Sequence of chain 1.A:
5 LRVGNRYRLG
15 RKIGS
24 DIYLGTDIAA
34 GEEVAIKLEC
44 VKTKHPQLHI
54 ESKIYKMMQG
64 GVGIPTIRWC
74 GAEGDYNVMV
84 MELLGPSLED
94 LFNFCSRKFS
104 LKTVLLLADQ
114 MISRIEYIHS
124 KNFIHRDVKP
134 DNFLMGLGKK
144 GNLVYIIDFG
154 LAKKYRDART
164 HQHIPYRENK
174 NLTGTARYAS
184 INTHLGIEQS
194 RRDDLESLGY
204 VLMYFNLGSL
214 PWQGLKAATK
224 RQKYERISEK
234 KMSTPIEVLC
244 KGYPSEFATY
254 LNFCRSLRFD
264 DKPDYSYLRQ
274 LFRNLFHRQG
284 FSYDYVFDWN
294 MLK

Binding-site contacts:
Ligand atom C6 contacts residue LEU87 of chain 1.A at 3.9 Å (hydrophobic).
Ligand atom O2A contacts residue ILE150 of chain 1.A at 3.7 Å.
Ligand atom O2B contacts residue SER19 of chain 1.A at 3.2 Å (h-bond).
Ligand atom O3A contacts residue SER19 of chain 1.A at 3.8 Å.
Ligand atom C2 contacts residue LEU87 of chain 1.A at 3.1 Å (hydrophobic).
Ligand atom N6 contacts residue GLU85 of chain 1.A at 3.0 Å (salt-bridge).
Ligand atom N3 contacts residue LEU137 of chain 1.A at 3.7 Å.
Ligand atom N1 contacts residue GLU85 of chain 1.A at 4.0 Å.
Ligand atom N6 contacts residue MET84 of chain 1.A at 3.4 Å.
Ligand atom C4' contacts residue GLY18 of chain 1.A at 4.0 Å.
Ligand atom O5' contacts residue ILE25 of chain 1.A at 3.8 Å.
Ligand atom PB contacts residue SER19 of chain 1.A at 4.0 Å.
Ligand atom N1 contacts residue LEU86 of chain 1.A at 3.8 Å.
Ligand atom N6 contacts residue ALA38 of chain 1.A at 3.6 Å.
Ligand atom C8 contacts residue ILE150 of chain 1.A at 4.0 Å (hydrophobic).
Ligand atom C4 contacts residue LEU137 of chain 1.A at 3.7 Å (hydrophobic).
Ligand atom C6 contacts residue ALA38 of chain 1.A at 3.7 Å (hydrophobic).
Ligand atom O1A contacts residue LYS40 of chain 1.A at 3.1 Å (salt-bridge).
Ligand atom O4' contacts residue ILE25 of chain 1.A at 3.6 Å.
Ligand atom C5 contacts residue LEU137 of chain 1.A at 4.1 Å (hydrophobic).
Ligand atom O2A contacts residue LYS40 of chain 1.A at 4.0 Å.
Ligand atom O2A contacts residue ASP151 of chain 1.A at 3.7 Å.
Ligand atom N1 contacts residue LEU87 of chain 1.A at 2.9 Å (h-bond).
Ligand atom C4' contacts residue SER19 of chain 1.A at 4.0 Å.
Ligand atom O1B contacts residue ASP151 of chain 1.A at 3.5 Å (salt-bridge).
Ligand atom C8 contacts residue ILE25 of chain 1.A at 3.8 Å (hydrophobic).
Ligand atom C2 contacts residue LEU137 of chain 1.A at 4.1 Å (hydrophobic).
Ligand atom C5' contacts residue SER19 of chain 1.A at 3.1 Å.
Ligand atom N6 contacts residue LEU87 of chain 1.A at 3.9 Å.
Ligand atom N1 contacts residue ALA38 of chain 1.A at 3.8 Å.
Ligand atom N9 contacts residue LEU137 of chain 1.A at 4.0 Å.
Ligand atom C6 contacts residue GLU85 of chain 1.A at 3.9 Å.
Ligand atom PG contacts residue SER19 of chain 1.A at 3.9 Å.
Ligand atom C5' contacts residue ILE25 of chain 1.A at 3.9 Å (hydrophobic).
Ligand atom O3G contacts residue SER19 of chain 1.A at 3.4 Å (h-bond).
Ligand atom C2 contacts residue LEU86 of chain 1.A at 4.0 Å (hydrophobic).
Ligand atom N7 contacts residue ILE25 of chain 1.A at 3.9 Å.
Ligand atom O2G contacts residue SER19 of chain 1.A at 3.4 Å (h-bond).
Ligand atom PA contacts residue LYS40 of chain 1.A at 4.1 Å.
Ligand atom O2' contacts residue LEU137 of chain 1.A at 3.8 Å.

This small molecule binds to this protein.
Small molecule (SMILES): Nc1ncnc2c1ncn2[C@@H]1O[C@H](CO[P](=O)(O)O[P](=O)(O)CP(=O)(O)O)[C@@H](O)[C@H]1O